Binding-site contacts:
Ligand atom C8 contacts residue ASN66 of chain 1.C at 4.4 Å.
Ligand atom C4 contacts residue ASN66 of chain 1.C at 4.2 Å.
Ligand atom O5 contacts residue ASN66 of chain 1.C at 2.4 Å (h-bond).
Ligand atom N2 contacts residue ASN66 of chain 1.C at 3.0 Å (h-bond).
Ligand atom C1 contacts residue GLU69 of chain 1.C at 4.5 Å.
Ligand atom C5 contacts residue ASN66 of chain 1.C at 3.7 Å.
Ligand atom O5 contacts residue GLU69 of chain 1.C at 4.2 Å.
Ligand atom C7 contacts residue ASN66 of chain 1.C at 3.6 Å.
Ligand atom O5 contacts residue SER68 of chain 1.C at 4.4 Å.
Ligand atom C3 contacts residue ASN66 of chain 1.C at 3.8 Å.
Ligand atom O7 contacts residue ASN66 of chain 1.C at 4.1 Å.
Ligand atom C2 contacts residue ASN66 of chain 1.C at 2.5 Å.
Ligand atom C1 contacts residue ASN66 of chain 1.C at 1.5 Å.

Sequence of chain 1.C:
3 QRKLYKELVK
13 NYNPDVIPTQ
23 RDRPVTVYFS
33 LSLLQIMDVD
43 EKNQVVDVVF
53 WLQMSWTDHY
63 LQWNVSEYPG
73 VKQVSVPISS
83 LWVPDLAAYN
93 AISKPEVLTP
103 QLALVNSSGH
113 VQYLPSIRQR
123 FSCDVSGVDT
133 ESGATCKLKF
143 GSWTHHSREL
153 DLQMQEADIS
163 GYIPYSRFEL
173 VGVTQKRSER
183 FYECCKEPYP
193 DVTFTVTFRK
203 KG

A protein and the small-molecule ligand that binds it are described below.
Small molecule (SMILES): CC(=O)N[C@@H]1[C@@H](O)[C@H](O)[C@@H](CO)O[C@H]1O